Binding-site contacts:
Ligand atom CAG contacts residue VAL72 of chain 1.G at 4.0 Å (hydrophobic).
Ligand atom CAA contacts residue TRP84 of chain 1.G at 3.4 Å (hydrophobic).
Ligand atom CAJ contacts residue LYS71 of chain 1.G at 3.9 Å.
Ligand atom CAR contacts residue ASP83 of chain 1.G at 3.4 Å.
Ligand atom CAR contacts residue THR82 of chain 1.G at 3.8 Å.
Ligand atom CAM contacts residue LEU81 of chain 1.G at 3.6 Å (hydrophobic).
Ligand atom CB contacts residue THR82 of chain 1.G at 4.0 Å.
Ligand atom CAI contacts residue GLY80 of chain 1.G at 3.6 Å.
Ligand atom CAA contacts residue THR82 of chain 1.G at 3.6 Å.
Ligand atom C contacts residue THR82 of chain 1.G at 3.5 Å.
Ligand atom CBI contacts residue GLY80 of chain 1.G at 3.7 Å.
Ligand atom NAB contacts residue ASP83 of chain 1.G at 2.9 Å (salt-bridge).
Ligand atom OAF contacts residue LEU81 of chain 1.G at 3.4 Å.
Ligand atom CA contacts residue THR82 of chain 1.G at 3.4 Å.
Ligand atom CAM contacts residue GLY80 of chain 1.G at 3.4 Å.
Ligand atom CAG contacts residue LEU66 of chain 1.G at 3.6 Å (hydrophobic).
Ligand atom O contacts residue TRP97 of chain 1.G at 3.6 Å.
Ligand atom CAA contacts residue LEU81 of chain 1.G at 3.7 Å (hydrophobic).
Ligand atom CAI contacts residue VAL72 of chain 1.G at 3.7 Å (hydrophobic).
Ligand atom CAI contacts residue THR82 of chain 1.G at 3.5 Å.
Ligand atom CBA contacts residue THR82 of chain 1.G at 3.9 Å.
Ligand atom NAX contacts residue THR82 of chain 1.G at 2.8 Å (h-bond).
Ligand atom NAW contacts residue GLY80 of chain 1.G at 3.6 Å.
Ligand atom CB contacts residue GLU88 of chain 1.G at 3.4 Å.
Ligand atom OAF contacts residue THR82 of chain 1.G at 2.9 Å (h-bond).
Ligand atom OAE contacts residue THR82 of chain 1.G at 3.7 Å.
Ligand atom CAI contacts residue LYS71 of chain 1.G at 3.7 Å.
Ligand atom N contacts residue GLU88 of chain 1.G at 2.8 Å (salt-bridge).
Ligand atom CAA contacts residue GLU88 of chain 1.G at 3.8 Å.
Ligand atom CBH contacts residue THR82 of chain 1.G at 3.8 Å.
Ligand atom CAM contacts residue THR82 of chain 1.G at 3.2 Å.
Ligand atom N contacts residue ASP83 of chain 1.G at 3.3 Å (salt-bridge).
Ligand atom CAJ contacts residue LEU66 of chain 1.G at 3.9 Å (hydrophobic).
Ligand atom CAV contacts residue TYR98 of chain 1.G at 4.0 Å (hydrophobic).
Ligand atom CAI contacts residue LEU81 of chain 1.G at 3.4 Å (hydrophobic).
Ligand atom CB contacts residue GLN93 of chain 1.G at 3.6 Å.
Ligand atom CA contacts residue ASP83 of chain 1.G at 3.3 Å.
Ligand atom CA contacts residue GLU88 of chain 1.G at 3.5 Å.
Ligand atom CAG contacts residue LYS71 of chain 1.G at 3.5 Å.
Ligand atom CBF contacts residue TRP97 of chain 1.G at 3.9 Å (hydrophobic).

A protein and the small-molecule ligand that binds it are described below.
Small molecule (SMILES): CC[C@H](N)C(=O)N[C@@H]1C(=O)N2[C@@H](CC[C@@H]1CN)CC[C@H]2C(=O)NC(c1ccccc1)c1ccccc1

Sequence of chain 1.G:
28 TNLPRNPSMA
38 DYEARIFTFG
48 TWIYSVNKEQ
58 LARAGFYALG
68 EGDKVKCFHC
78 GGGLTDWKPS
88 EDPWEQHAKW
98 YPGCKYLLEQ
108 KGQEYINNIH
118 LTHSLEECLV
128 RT